Binding-site contacts:
Ligand atom C5 contacts residue ASN205 of chain 1.A at 3.1 Å.
Ligand atom C4 contacts residue ASN205 of chain 1.A at 3.3 Å.
Ligand atom C3 contacts residue PHE244 of chain 1.A at 4.3 Å (hydrophobic).
Ligand atom C1 contacts residue ASN205 of chain 1.A at 1.4 Å.
Ligand atom N2 contacts residue ASN205 of chain 1.A at 3.2 Å (h-bond).
Ligand atom C8 contacts residue ASN205 of chain 1.A at 4.3 Å.
Ligand atom C4 contacts residue PHE244 of chain 1.A at 3.8 Å (hydrophobic).
Ligand atom C6 contacts residue ASN205 of chain 1.A at 3.2 Å.
Ligand atom O5 contacts residue ASN205 of chain 1.A at 2.4 Å (h-bond).
Ligand atom O7 contacts residue PHE244 of chain 1.A at 3.8 Å.
Ligand atom C3 contacts residue ASN205 of chain 1.A at 3.5 Å.
Ligand atom O6 contacts residue LEU66 of chain 1.A at 4.4 Å.
Ligand atom O6 contacts residue GLU67 of chain 1.A at 4.0 Å.
Ligand atom C2 contacts residue PHE244 of chain 1.A at 4.5 Å (hydrophobic).
Ligand atom O3 contacts residue PHE244 of chain 1.A at 3.4 Å.
Ligand atom C2 contacts residue ASN205 of chain 1.A at 2.5 Å.
Ligand atom C7 contacts residue ASN205 of chain 1.A at 3.2 Å.
Ligand atom O5 contacts residue GLU67 of chain 1.A at 4.5 Å.
Ligand atom O3 contacts residue ASN205 of chain 1.A at 4.5 Å.
Ligand atom O7 contacts residue ASN205 of chain 1.A at 2.8 Å (h-bond).
Ligand atom O4 contacts residue PHE244 of chain 1.A at 4.2 Å.

A small-molecule ligand and the protein it binds are described below.
Small molecule (SMILES): CC(=O)N[C@H]1[C@H](O[C@H]2[C@H](O)[C@@H](NC(C)=O)CO[C@@H]2CO)O[C@H](CO)[C@@H](O)[C@@H]1O

Sequence of chain 1.A:
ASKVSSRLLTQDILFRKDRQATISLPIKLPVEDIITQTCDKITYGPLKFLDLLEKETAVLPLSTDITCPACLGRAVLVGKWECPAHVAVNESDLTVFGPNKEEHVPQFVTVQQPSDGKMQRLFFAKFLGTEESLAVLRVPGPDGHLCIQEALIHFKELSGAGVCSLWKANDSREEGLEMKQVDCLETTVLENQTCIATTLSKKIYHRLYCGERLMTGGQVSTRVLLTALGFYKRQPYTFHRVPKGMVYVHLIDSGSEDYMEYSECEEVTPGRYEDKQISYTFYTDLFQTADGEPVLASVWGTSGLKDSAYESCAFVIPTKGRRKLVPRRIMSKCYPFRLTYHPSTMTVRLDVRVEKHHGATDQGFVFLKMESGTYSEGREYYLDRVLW